Binding-site contacts:
Ligand atom C7 contacts residue ASN12 of chain 1.C at 3.9 Å.
Ligand atom O7 contacts residue ASN12 of chain 1.C at 3.7 Å.
Ligand atom C2 contacts residue ASN12 of chain 1.C at 3.2 Å.
Ligand atom N2 contacts residue ASN12 of chain 1.C at 3.8 Å.
Ligand atom O5 contacts residue ASN12 of chain 1.C at 2.7 Å (h-bond).
Ligand atom C1 contacts residue ASN12 of chain 1.C at 2.2 Å.
Ligand atom C5 contacts residue ASN12 of chain 1.C at 4.1 Å.

A protein and the small-molecule ligand that binds it are described below.
Small molecule (SMILES): CC(=O)N[C@H]1[C@H](O[C@H]2[C@H](O)[C@@H](NC(C)=O)CO[C@@H]2CO)O[C@H](CO)[C@@H](O)[C@@H]1O

Sequence of chain 1.C:
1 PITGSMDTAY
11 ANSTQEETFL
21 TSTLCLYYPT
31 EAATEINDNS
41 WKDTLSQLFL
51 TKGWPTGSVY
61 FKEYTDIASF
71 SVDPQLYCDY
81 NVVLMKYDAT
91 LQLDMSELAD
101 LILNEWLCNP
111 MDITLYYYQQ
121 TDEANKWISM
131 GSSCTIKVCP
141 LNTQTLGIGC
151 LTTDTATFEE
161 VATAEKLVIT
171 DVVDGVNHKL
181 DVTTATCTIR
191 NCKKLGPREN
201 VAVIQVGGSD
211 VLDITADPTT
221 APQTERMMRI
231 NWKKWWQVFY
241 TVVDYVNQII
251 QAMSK